Sequence of chain 1.WA:
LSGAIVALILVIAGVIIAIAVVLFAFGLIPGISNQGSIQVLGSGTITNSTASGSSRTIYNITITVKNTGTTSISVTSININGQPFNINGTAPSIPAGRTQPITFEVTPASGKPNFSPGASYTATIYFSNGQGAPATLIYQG

The protein below binds the small molecule below.
Small molecule (SMILES): CC(=O)N[C@H]1[C@H](O[C@H]2[C@H](O)[C@@H](NC(C)=O)CO[C@@H]2CO)O[C@H](CO)[C@@H](O)[C@@H]1O

Binding-site contacts:
Ligand atom C8 contacts residue PRO113 of chain 1.WA at 4.3 Å (hydrophobic).
Ligand atom C7 contacts residue SER54 of chain 1.WA at 4.3 Å.
Ligand atom N2 contacts residue THR57 of chain 1.WA at 4.5 Å.
Ligand atom C6 contacts residue ALA51 of chain 1.WA at 4.5 Å (hydrophobic).
Ligand atom O7 contacts residue ASN48 of chain 1.WA at 3.3 Å (h-bond).
Ligand atom O6 contacts residue ALA51 of chain 1.WA at 4.1 Å.
Ligand atom C8 contacts residue ASN48 of chain 1.WA at 4.4 Å.
Ligand atom O7 contacts residue TYR139 of chain 1.WA at 3.2 Å (h-bond).
Ligand atom C8 contacts residue SER55 of chain 1.WA at 4.2 Å.
Ligand atom C7 contacts residue THR57 of chain 1.WA at 3.8 Å.
Ligand atom C8 contacts residue THR50 of chain 1.WA at 4.4 Å.
Ligand atom C3 contacts residue THR57 of chain 1.WA at 4.4 Å.
Ligand atom O3 contacts residue LYS112 of chain 1.WA at 3.8 Å.
Ligand atom C7 contacts residue TYR139 of chain 1.WA at 3.7 Å (hydrophobic).
Ligand atom C4 contacts residue ASN48 of chain 1.WA at 4.3 Å.
Ligand atom C3 contacts residue THR50 of chain 1.WA at 4.5 Å.
Ligand atom C8 contacts residue LYS112 of chain 1.WA at 4.3 Å.
Ligand atom O5 contacts residue ASN48 of chain 1.WA at 2.4 Å (h-bond).
Ligand atom C8 contacts residue SER54 of chain 1.WA at 3.1 Å.
Ligand atom C7 contacts residue TYR59 of chain 1.WA at 4.2 Å (hydrophobic).
Ligand atom C8 contacts residue THR57 of chain 1.WA at 4.0 Å.
Ligand atom C7 contacts residue ASN48 of chain 1.WA at 3.3 Å.
Ligand atom C5 contacts residue ASN48 of chain 1.WA at 3.6 Å.
Ligand atom N2 contacts residue ASN48 of chain 1.WA at 2.9 Å (h-bond).
Ligand atom C1 contacts residue ASN48 of chain 1.WA at 1.4 Å.
Ligand atom O6 contacts residue SER52 of chain 1.WA at 4.3 Å.
Ligand atom C2 contacts residue ASN48 of chain 1.WA at 2.5 Å.
Ligand atom C3 contacts residue ASN48 of chain 1.WA at 3.8 Å.
Ligand atom O7 contacts residue LYS112 of chain 1.WA at 4.0 Å.
Ligand atom C8 contacts residue ARG56 of chain 1.WA at 3.8 Å.
Ligand atom O5 contacts residue THR50 of chain 1.WA at 4.0 Å.
Ligand atom C8 contacts residue TYR139 of chain 1.WA at 3.7 Å (hydrophobic).
Ligand atom N2 contacts residue TYR59 of chain 1.WA at 4.2 Å.
Ligand atom C5 contacts residue THR50 of chain 1.WA at 3.8 Å.
Ligand atom C8 contacts residue TYR59 of chain 1.WA at 3.2 Å (hydrophobic).
Ligand atom N2 contacts residue LYS112 of chain 1.WA at 4.3 Å.
Ligand atom O6 contacts residue THR50 of chain 1.WA at 2.8 Å (h-bond).
Ligand atom O7 contacts residue THR57 of chain 1.WA at 3.1 Å.
Ligand atom C1 contacts residue THR50 of chain 1.WA at 3.7 Å.
Ligand atom C6 contacts residue THR50 of chain 1.WA at 3.7 Å.